A protein and the small-molecule ligand that binds it are described below.
Small molecule (SMILES): Cc1cc(CCCCCCCOc2ccc(C3=N[C@@H](C)CO3)cc2)on1

Sequence of chain 17.A:
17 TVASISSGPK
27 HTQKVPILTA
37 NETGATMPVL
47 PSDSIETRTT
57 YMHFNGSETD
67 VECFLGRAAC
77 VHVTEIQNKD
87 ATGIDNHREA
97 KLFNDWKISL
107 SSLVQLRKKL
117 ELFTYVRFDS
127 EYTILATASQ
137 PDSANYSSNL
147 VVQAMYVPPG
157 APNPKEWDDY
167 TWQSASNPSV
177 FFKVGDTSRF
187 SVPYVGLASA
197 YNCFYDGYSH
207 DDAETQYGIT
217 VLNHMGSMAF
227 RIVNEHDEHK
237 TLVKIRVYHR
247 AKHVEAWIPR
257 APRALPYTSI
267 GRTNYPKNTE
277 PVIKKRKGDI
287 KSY

Sequence of chain 17.C:
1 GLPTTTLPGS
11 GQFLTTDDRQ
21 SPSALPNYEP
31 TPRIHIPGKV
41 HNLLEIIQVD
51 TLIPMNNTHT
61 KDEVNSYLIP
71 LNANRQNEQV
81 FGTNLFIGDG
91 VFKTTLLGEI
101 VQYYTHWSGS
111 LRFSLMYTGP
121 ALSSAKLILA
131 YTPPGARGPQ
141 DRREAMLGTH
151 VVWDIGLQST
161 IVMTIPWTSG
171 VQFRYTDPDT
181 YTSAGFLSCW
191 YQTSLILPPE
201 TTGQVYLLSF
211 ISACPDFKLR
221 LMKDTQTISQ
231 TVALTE

Binding-site contacts:
Ligand atom C5 contacts residue PHE186 of chain 17.A at 3.5 Å (hydrophobic).
Ligand atom CM1 contacts residue SER107 of chain 17.A at 3.6 Å.
Ligand atom C6C contacts residue VAL191 of chain 17.A at 3.2 Å (hydrophobic).
Ligand atom C5B contacts residue LEU106 of chain 17.A at 3.7 Å (hydrophobic).
Ligand atom C2C contacts residue VAL188 of chain 17.A at 3.2 Å (hydrophobic).
Ligand atom O1B contacts residue TYR128 of chain 17.A at 3.9 Å.
Ligand atom O1 contacts residue VAL188 of chain 17.A at 3.8 Å.
Ligand atom C3B contacts residue MET221 of chain 17.A at 4.0 Å (hydrophobic).
Ligand atom C3 contacts residue PHE186 of chain 17.A at 3.8 Å (hydrophobic).
Ligand atom C7C contacts residue TYR197 of chain 17.A at 3.8 Å (hydrophobic).
Ligand atom C6C contacts residue MET221 of chain 17.A at 3.7 Å (hydrophobic).
Ligand atom C1C contacts residue TYR152 of chain 17.A at 4.0 Å (hydrophobic).
Ligand atom C1B contacts residue MET221 of chain 17.A at 4.0 Å (hydrophobic).
Ligand atom N2 contacts residue PRO174 of chain 17.A at 3.9 Å.
Ligand atom C5B contacts residue TYR197 of chain 17.A at 3.7 Å (hydrophobic).
Ligand atom N2 contacts residue PHE186 of chain 17.A at 3.7 Å.
Ligand atom C4C contacts residue ILE104 of chain 17.A at 3.7 Å (hydrophobic).
Ligand atom C4C contacts residue TYR152 of chain 17.A at 3.8 Å (hydrophobic).
Ligand atom O1B contacts residue ILE104 of chain 17.A at 3.8 Å.
Ligand atom C3C contacts residue TYR128 of chain 17.A at 3.9 Å (hydrophobic).
Ligand atom O1 contacts residue TYR152 of chain 17.A at 3.9 Å.
Ligand atom O1 contacts residue ALA24 of chain 17.C at 3.6 Å.
Ligand atom C4 contacts residue TYR152 of chain 17.A at 3.9 Å (hydrophobic).
Ligand atom C31 contacts residue VAL176 of chain 17.A at 3.3 Å (hydrophobic).
Ligand atom C31 contacts residue SER175 of chain 17.A at 3.6 Å.
Ligand atom O1 contacts residue PHE186 of chain 17.A at 3.5 Å.
Ligand atom O1B contacts residue MET221 of chain 17.A at 3.4 Å.
Ligand atom C4 contacts residue MET224 of chain 17.A at 3.8 Å (hydrophobic).
Ligand atom C5 contacts residue TYR152 of chain 17.A at 3.8 Å (hydrophobic).
Ligand atom C2B contacts residue MET221 of chain 17.A at 3.6 Å (hydrophobic).
Ligand atom C6B contacts residue TYR197 of chain 17.A at 3.6 Å (hydrophobic).
Ligand atom C5C contacts residue ILE104 of chain 17.A at 3.5 Å (hydrophobic).
Ligand atom C31 contacts residue PRO174 of chain 17.A at 3.4 Å (hydrophobic).
Ligand atom C31 contacts residue ALA150 of chain 17.A at 3.5 Å (hydrophobic).
Ligand atom C7C contacts residue TYR128 of chain 17.A at 3.6 Å (hydrophobic).
Ligand atom C5C contacts residue TYR128 of chain 17.A at 3.5 Å (hydrophobic).
Ligand atom C3C contacts residue VAL188 of chain 17.A at 3.3 Å (hydrophobic).
Ligand atom C4 contacts residue PHE186 of chain 17.A at 3.6 Å (hydrophobic).
Ligand atom N2 contacts residue ALA24 of chain 17.C at 3.4 Å.
Ligand atom C3 contacts residue PRO174 of chain 17.A at 3.8 Å (hydrophobic).